The protein below binds the small molecule below.
Small molecule (SMILES): O=C(O)CNC(=O)Cn1ccc2ccc(Br)cc21

Sequence of chain 4.A:
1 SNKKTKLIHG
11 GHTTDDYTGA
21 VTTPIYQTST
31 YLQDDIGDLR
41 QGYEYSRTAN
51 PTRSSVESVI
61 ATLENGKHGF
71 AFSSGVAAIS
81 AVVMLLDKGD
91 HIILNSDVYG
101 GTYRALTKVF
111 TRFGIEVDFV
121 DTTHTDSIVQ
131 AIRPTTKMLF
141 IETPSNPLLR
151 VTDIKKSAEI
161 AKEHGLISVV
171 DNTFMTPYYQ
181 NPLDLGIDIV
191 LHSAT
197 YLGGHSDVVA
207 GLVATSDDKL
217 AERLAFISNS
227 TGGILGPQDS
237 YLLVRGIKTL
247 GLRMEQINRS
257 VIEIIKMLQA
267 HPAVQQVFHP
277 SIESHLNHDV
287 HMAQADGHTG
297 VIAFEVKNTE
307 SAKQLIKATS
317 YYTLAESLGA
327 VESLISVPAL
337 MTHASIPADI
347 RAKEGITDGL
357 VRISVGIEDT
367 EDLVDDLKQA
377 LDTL

Binding-site contacts:
Ligand atom BR contacts residue ALA221 of chain 4.A at 4.3 Å.
Ligand atom BR contacts residue ALA217 of chain 4.A at 4.2 Å.
Ligand atom BR contacts residue PHE70 of chain 4.A at 3.6 Å.
Ligand atom BR contacts residue HIS68 of chain 4.A at 3.8 Å.